Sequence of chain 1.B:
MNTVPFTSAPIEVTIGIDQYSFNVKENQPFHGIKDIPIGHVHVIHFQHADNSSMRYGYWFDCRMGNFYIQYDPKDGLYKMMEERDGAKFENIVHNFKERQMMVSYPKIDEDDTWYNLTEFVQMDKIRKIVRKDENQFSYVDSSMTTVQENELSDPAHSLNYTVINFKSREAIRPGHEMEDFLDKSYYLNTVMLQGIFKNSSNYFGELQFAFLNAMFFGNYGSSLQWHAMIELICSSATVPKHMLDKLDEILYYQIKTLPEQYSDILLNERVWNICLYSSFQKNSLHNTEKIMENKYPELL

Binding-site contacts:
Ligand atom C1 contacts residue PHE10 of chain 1.B at 3.1 Å (hydrophobic).
Ligand atom S contacts residue PHE100 of chain 1.B at 4.2 Å.
Ligand atom C5 contacts residue LYS92 of chain 1.B at 4.0 Å.
Ligand atom C2 contacts residue TYR72 of chain 1.B at 4.1 Å (hydrophobic).
Ligand atom C3 contacts residue ILE96 of chain 1.B at 3.3 Å (hydrophobic).
Ligand atom C contacts residue PHE10 of chain 1.B at 4.3 Å (hydrophobic).
Ligand atom C6 contacts residue LYS92 of chain 1.B at 3.2 Å.
Ligand atom C contacts residue THR11 of chain 1.B at 3.5 Å.
Ligand atom S contacts residue PHE10 of chain 1.B at 3.5 Å.
Ligand atom C2 contacts residue PRO9 of chain 1.B at 4.0 Å (hydrophobic).
Ligand atom S contacts residue PRO9 of chain 1.B at 3.7 Å.
Ligand atom C contacts residue PHE100 of chain 1.B at 4.1 Å (hydrophobic).
Ligand atom O contacts residue GLN74 of chain 1.B at 3.9 Å.
Ligand atom O contacts residue THR11 of chain 1.B at 3.7 Å.
Ligand atom C2 contacts residue ILE96 of chain 1.B at 3.7 Å (hydrophobic).
Ligand atom C1 contacts residue THR11 of chain 1.B at 3.3 Å.
Ligand atom S contacts residue TYR72 of chain 1.B at 3.8 Å.
Ligand atom N contacts residue THR11 of chain 1.B at 4.0 Å.
Ligand atom N contacts residue ILE96 of chain 1.B at 4.3 Å.
Ligand atom C1 contacts residue PHE100 of chain 1.B at 3.3 Å (hydrophobic).
Ligand atom S contacts residue THR11 of chain 1.B at 3.6 Å.
Ligand atom C1 contacts residue ILE96 of chain 1.B at 4.2 Å (hydrophobic).
Ligand atom C contacts residue ILE96 of chain 1.B at 4.3 Å (hydrophobic).
Ligand atom C4 contacts residue THR11 of chain 1.B at 4.2 Å.
Ligand atom N1 contacts residue LYS92 of chain 1.B at 3.0 Å (salt-bridge).
Ligand atom C4 contacts residue GLN74 of chain 1.B at 4.4 Å.

A small-molecule ligand and the protein it binds are described below.
Small molecule (SMILES): N#CCC(=O)N1CCSCC1